Binding-site contacts:
Ligand atom CAJ contacts residue HIS134 of chain 1.C at 3.5 Å.
Ligand atom OAG contacts residue THR55 of chain 1.C at 2.5 Å (h-bond).
Ligand atom OAD contacts residue THR53 of chain 1.C at 3.8 Å.
Ligand atom CAT contacts residue ARG54 of chain 1.C at 3.6 Å.
Ligand atom CAS contacts residue GLN137 of chain 1.C at 3.8 Å.
Ligand atom NAO contacts residue THR168 of chain 1.C at 3.5 Å.
Ligand atom PAU contacts residue ARG229 of chain 1.C at 3.7 Å.
Ligand atom OAG contacts residue SER52 of chain 1.C at 2.2 Å (h-bond).
Ligand atom CAR contacts residue ARG54 of chain 1.C at 3.3 Å.
Ligand atom OAF contacts residue GLN231 of chain 1.C at 3.5 Å (h-bond).
Ligand atom OAA contacts residue THR168 of chain 1.C at 2.5 Å.
Ligand atom CAQ contacts residue THR168 of chain 1.C at 3.3 Å.
Ligand atom CAR contacts residue LYS83 of chain 3.C at 3.6 Å.
Ligand atom NAO contacts residue GLN137 of chain 1.C at 3.8 Å.
Ligand atom CAI contacts residue GLN137 of chain 1.C at 3.6 Å.
Ligand atom CAN contacts residue ARG54 of chain 1.C at 2.9 Å.
Ligand atom OAB contacts residue ARG54 of chain 1.C at 4.0 Å.
Ligand atom OAG contacts residue THR53 of chain 1.C at 2.9 Å (h-bond).
Ligand atom OAH contacts residue THR55 of chain 1.C at 2.3 Å (h-bond).
Ligand atom OAB contacts residue LYS83 of chain 3.C at 2.7 Å.
Ligand atom OAG contacts residue ARG54 of chain 1.C at 2.8 Å (salt-bridge).
Ligand atom OAH contacts residue SER52 of chain 1.C at 2.5 Å (h-bond).
Ligand atom OAE contacts residue ARG229 of chain 1.C at 2.5 Å (salt-bridge).
Ligand atom CAI contacts residue THR55 of chain 1.C at 2.9 Å.
Ligand atom CAK contacts residue ARG54 of chain 1.C at 3.3 Å.
Ligand atom CAS contacts residue HIS134 of chain 1.C at 3.8 Å.
Ligand atom OAD contacts residue ALA51 of chain 1.C at 3.5 Å (h-bond).
Ligand atom OAH contacts residue ARG105 of chain 1.C at 2.9 Å (salt-bridge).
Ligand atom OAD contacts residue SER52 of chain 1.C at 2.5 Å (h-bond).
Ligand atom PAV contacts residue THR55 of chain 1.C at 3.5 Å.
Ligand atom NAP contacts residue ARG54 of chain 1.C at 3.5 Å (salt-bridge).
Ligand atom PAV contacts residue THR53 of chain 1.C at 3.9 Å.
Ligand atom CAK contacts residue THR55 of chain 1.C at 3.2 Å.
Ligand atom PAV contacts residue SER52 of chain 1.C at 2.3 Å.
Ligand atom CAJ contacts residue GLN137 of chain 1.C at 2.8 Å.
Ligand atom NAO contacts residue PRO266 of chain 1.C at 3.9 Å.
Ligand atom OAD contacts residue ARG105 of chain 1.C at 3.6 Å (salt-bridge).
Ligand atom OAC contacts residue ARG229 of chain 1.C at 3.4 Å.
Ligand atom CAJ contacts residue THR55 of chain 1.C at 3.9 Å.
Ligand atom NAO contacts residue HIS134 of chain 1.C at 3.8 Å.

Sequence of chain 3.C:
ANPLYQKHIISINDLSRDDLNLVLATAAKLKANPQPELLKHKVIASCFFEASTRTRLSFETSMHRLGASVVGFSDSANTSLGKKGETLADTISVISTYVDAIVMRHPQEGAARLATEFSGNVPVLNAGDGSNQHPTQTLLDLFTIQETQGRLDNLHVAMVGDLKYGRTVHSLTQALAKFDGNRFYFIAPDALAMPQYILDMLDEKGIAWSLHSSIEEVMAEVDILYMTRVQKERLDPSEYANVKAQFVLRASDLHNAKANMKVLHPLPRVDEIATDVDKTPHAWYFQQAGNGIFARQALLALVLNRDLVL

The small molecule below binds the protein below.
Small molecule (SMILES): O=C(CP(=O)(O)O)Nc1cccc(NC(=O)CP(=O)(O)O)c1

Sequence of chain 1.C:
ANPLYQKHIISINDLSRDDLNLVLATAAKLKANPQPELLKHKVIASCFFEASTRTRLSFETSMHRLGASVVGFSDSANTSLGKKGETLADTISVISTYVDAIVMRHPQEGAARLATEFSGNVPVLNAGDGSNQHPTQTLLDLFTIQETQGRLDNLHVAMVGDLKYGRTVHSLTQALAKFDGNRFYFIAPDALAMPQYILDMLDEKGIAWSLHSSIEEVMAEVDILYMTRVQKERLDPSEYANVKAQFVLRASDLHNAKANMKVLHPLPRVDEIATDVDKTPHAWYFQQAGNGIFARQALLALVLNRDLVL